Sequence of chain 1.C:
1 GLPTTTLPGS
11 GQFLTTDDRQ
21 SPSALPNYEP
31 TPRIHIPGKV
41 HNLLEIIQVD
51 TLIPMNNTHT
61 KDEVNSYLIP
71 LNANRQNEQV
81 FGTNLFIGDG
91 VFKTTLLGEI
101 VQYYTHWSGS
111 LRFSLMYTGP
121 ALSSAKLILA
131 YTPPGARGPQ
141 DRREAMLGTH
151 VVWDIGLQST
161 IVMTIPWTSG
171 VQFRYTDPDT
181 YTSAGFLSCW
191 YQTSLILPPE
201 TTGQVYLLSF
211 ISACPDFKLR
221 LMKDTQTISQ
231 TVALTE

Sequence of chain 1.A:
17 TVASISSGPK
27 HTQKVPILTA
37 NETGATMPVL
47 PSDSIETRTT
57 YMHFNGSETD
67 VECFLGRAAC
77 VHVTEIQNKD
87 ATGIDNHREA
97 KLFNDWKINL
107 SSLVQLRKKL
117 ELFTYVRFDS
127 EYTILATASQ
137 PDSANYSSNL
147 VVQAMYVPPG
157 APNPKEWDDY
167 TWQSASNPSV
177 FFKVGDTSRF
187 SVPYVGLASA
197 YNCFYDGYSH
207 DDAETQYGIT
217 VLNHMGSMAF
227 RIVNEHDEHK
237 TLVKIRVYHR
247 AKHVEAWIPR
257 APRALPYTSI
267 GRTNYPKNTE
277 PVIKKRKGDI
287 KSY

This protein binds this small molecule.
Small molecule (SMILES): Cc1cc(CCCCCOc2ccc(C3=N[C@@H](C)CO3)cc2)on1

Binding-site contacts:
Ligand atom C2B contacts residue VAL188 of chain 1.A at 3.3 Å (hydrophobic).
Ligand atom C4B contacts residue PHE186 of chain 1.A at 3.9 Å (hydrophobic).
Ligand atom CM1 contacts residue PRO174 of chain 1.A at 3.8 Å (hydrophobic).
Ligand atom C2C contacts residue TYR197 of chain 1.A at 3.8 Å (hydrophobic).
Ligand atom O1 contacts residue ASN219 of chain 1.A at 3.9 Å.
Ligand atom C4C contacts residue TYR197 of chain 1.A at 4.0 Å (hydrophobic).
Ligand atom C1B contacts residue ILE104 of chain 1.A at 4.0 Å (hydrophobic).
Ligand atom C6B contacts residue ILE104 of chain 1.A at 3.6 Å (hydrophobic).
Ligand atom C4 contacts residue TYR197 of chain 1.A at 3.9 Å (hydrophobic).
Ligand atom C1B contacts residue VAL188 of chain 1.A at 3.7 Å (hydrophobic).
Ligand atom C1C contacts residue LEU106 of chain 1.A at 3.6 Å (hydrophobic).
Ligand atom CM1 contacts residue SER175 of chain 1.A at 3.9 Å.
Ligand atom N3A contacts residue ALA24 of chain 1.C at 3.9 Å.
Ligand atom C4B contacts residue TYR152 of chain 1.A at 4.0 Å (hydrophobic).
Ligand atom N3A contacts residue TYR152 of chain 1.A at 3.6 Å.
Ligand atom C6B contacts residue MET224 of chain 1.A at 3.6 Å (hydrophobic).
Ligand atom C2A contacts residue PHE186 of chain 1.A at 3.6 Å (hydrophobic).
Ligand atom C6B contacts residue TYR128 of chain 1.A at 3.4 Å (hydrophobic).
Ligand atom O1B contacts residue TYR128 of chain 1.A at 3.4 Å (h-bond).
Ligand atom C5 contacts residue LEU106 of chain 1.A at 3.8 Å (hydrophobic).
Ligand atom CM1 contacts residue VAL176 of chain 1.A at 3.4 Å (hydrophobic).
Ligand atom C5A contacts residue VAL176 of chain 1.A at 3.8 Å (hydrophobic).
Ligand atom O1A contacts residue PHE186 of chain 1.A at 3.2 Å.
Ligand atom C5C contacts residue VAL191 of chain 1.A at 3.7 Å (hydrophobic).
Ligand atom C2A contacts residue TYR152 of chain 1.A at 3.8 Å (hydrophobic).
Ligand atom C5B contacts residue PHE186 of chain 1.A at 3.9 Å (hydrophobic).
Ligand atom C3C contacts residue TYR128 of chain 1.A at 3.3 Å (hydrophobic).
Ligand atom C4 contacts residue LEU106 of chain 1.A at 3.6 Å (hydrophobic).
Ligand atom C5A contacts residue PHE186 of chain 1.A at 3.7 Å (hydrophobic).
Ligand atom N3A contacts residue PRO174 of chain 1.A at 3.9 Å.
Ligand atom C1B contacts residue TYR128 of chain 1.A at 3.7 Å (hydrophobic).
Ligand atom C4C contacts residue VAL191 of chain 1.A at 3.3 Å (hydrophobic).
Ligand atom O1B contacts residue ILE104 of chain 1.A at 4.0 Å.
Ligand atom C3 contacts residue ASN219 of chain 1.A at 3.9 Å.
Ligand atom C4 contacts residue PHE124 of chain 1.A at 3.9 Å (hydrophobic).
Ligand atom C3B contacts residue VAL188 of chain 1.A at 3.5 Å (hydrophobic).
Ligand atom C3B contacts residue TYR152 of chain 1.A at 3.6 Å (hydrophobic).
Ligand atom C5B contacts residue MET224 of chain 1.A at 3.2 Å (hydrophobic).
Ligand atom C4A contacts residue PRO174 of chain 1.A at 3.4 Å (hydrophobic).
Ligand atom N2 contacts residue ASN219 of chain 1.A at 3.0 Å (h-bond).